Sequence of chain 1.A:
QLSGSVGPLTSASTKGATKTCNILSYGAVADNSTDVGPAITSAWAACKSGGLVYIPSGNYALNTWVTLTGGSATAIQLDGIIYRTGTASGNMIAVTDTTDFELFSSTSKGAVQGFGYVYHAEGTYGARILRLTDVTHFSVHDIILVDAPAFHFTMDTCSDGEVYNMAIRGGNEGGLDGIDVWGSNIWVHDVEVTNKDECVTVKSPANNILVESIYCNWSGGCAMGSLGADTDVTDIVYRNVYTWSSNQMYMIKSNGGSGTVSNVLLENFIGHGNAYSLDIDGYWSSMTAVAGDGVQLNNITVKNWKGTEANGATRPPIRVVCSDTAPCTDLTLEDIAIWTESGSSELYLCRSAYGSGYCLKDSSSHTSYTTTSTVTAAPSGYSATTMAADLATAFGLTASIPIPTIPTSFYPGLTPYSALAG

Binding-site contacts:
Ligand atom C1 contacts residue ASN263 of chain 1.A at 3.4 Å.
Ligand atom C1 contacts residue ASN299 of chain 1.A at 1.4 Å.
Ligand atom C8 contacts residue VAL237 of chain 1.A at 4.0 Å (hydrophobic).
Ligand atom O7 contacts residue ASN263 of chain 1.A at 3.9 Å.
Ligand atom C6 contacts residue ASN263 of chain 1.A at 4.0 Å.
Ligand atom C5 contacts residue ASN299 of chain 1.A at 3.6 Å.
Ligand atom C8 contacts residue GLN1 of chain 1.A at 4.0 Å.
Ligand atom O6 contacts residue LEU265 of chain 1.A at 4.2 Å.
Ligand atom C8 contacts residue LEU265 of chain 1.A at 4.3 Å (hydrophobic).
Ligand atom C3 contacts residue ASN299 of chain 1.A at 3.8 Å.
Ligand atom O6 contacts residue VAL264 of chain 1.A at 3.7 Å.
Ligand atom N2 contacts residue ASN299 of chain 1.A at 2.9 Å (h-bond).
Ligand atom C2 contacts residue ASN263 of chain 1.A at 3.7 Å.
Ligand atom O7 contacts residue ASN299 of chain 1.A at 3.5 Å (h-bond).
Ligand atom N2 contacts residue GLN1 of chain 1.A at 3.6 Å (h-bond).
Ligand atom C7 contacts residue ASN299 of chain 1.A at 3.4 Å.
Ligand atom C5 contacts residue ASN263 of chain 1.A at 4.3 Å.
Ligand atom C6 contacts residue GLN1 of chain 1.A at 4.2 Å.
Ligand atom C7 contacts residue GLN1 of chain 1.A at 4.3 Å.
Ligand atom O5 contacts residue ASN263 of chain 1.A at 3.3 Å (h-bond).
Ligand atom C4 contacts residue ASN299 of chain 1.A at 4.2 Å.
Ligand atom O5 contacts residue ASN299 of chain 1.A at 2.3 Å (h-bond).
Ligand atom O6 contacts residue ASN263 of chain 1.A at 3.4 Å.
Ligand atom C2 contacts residue ASN299 of chain 1.A at 2.5 Å.

This small molecule binds to this protein.
Small molecule (SMILES): CC(=O)N[C@H]1[C@H](O[C@H]2[C@H](O)[C@@H](NC(C)=O)CO[C@@H]2CO)O[C@H](CO)[C@@H](O[C@@H]2O[C@H](CO)[C@@H](O)[C@H](O)[C@@H]2O)[C@@H]1O